Sequence of chain 1.B:
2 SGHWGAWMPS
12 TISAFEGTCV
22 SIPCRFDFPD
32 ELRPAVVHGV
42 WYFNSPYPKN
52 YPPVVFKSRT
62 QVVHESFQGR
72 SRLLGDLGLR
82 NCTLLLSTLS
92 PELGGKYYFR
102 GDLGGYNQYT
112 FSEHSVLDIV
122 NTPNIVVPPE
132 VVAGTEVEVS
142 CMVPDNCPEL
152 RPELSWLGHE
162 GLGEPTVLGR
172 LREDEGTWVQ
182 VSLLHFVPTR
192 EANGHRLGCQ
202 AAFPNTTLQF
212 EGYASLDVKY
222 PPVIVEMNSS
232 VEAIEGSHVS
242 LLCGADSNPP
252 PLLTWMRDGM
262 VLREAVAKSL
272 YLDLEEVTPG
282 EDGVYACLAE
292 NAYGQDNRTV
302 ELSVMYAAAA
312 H

The protein below binds the small molecule below.
Small molecule (SMILES): CC(=O)N[C@@H]1[C@@H](O)[C@H](O)[C@@H](CO)O[C@H]1O

Binding-site contacts:
Ligand atom C2 contacts residue ASN229 of chain 1.B at 2.5 Å.
Ligand atom C8 contacts residue SER241 of chain 1.B at 3.9 Å.
Ligand atom C4 contacts residue ASN229 of chain 1.B at 4.2 Å.
Ligand atom O5 contacts residue LEU243 of chain 1.B at 4.4 Å.
Ligand atom C6 contacts residue TYR272 of chain 1.B at 4.3 Å (hydrophobic).
Ligand atom C1 contacts residue ASN229 of chain 1.B at 1.4 Å.
Ligand atom N2 contacts residue ASN229 of chain 1.B at 2.9 Å (h-bond).
Ligand atom O4 contacts residue TYR272 of chain 1.B at 3.3 Å (h-bond).
Ligand atom C5 contacts residue ASN229 of chain 1.B at 3.7 Å.
Ligand atom O3 contacts residue SER241 of chain 1.B at 4.1 Å.
Ligand atom C1 contacts residue SER241 of chain 1.B at 3.8 Å.
Ligand atom C8 contacts residue VAL240 of chain 1.B at 4.0 Å (hydrophobic).
Ligand atom C8 contacts residue VAL232 of chain 1.B at 3.7 Å (hydrophobic).
Ligand atom C7 contacts residue ASN229 of chain 1.B at 3.4 Å.
Ligand atom C3 contacts residue ASN229 of chain 1.B at 3.8 Å.
Ligand atom C4 contacts residue TYR272 of chain 1.B at 4.4 Å (hydrophobic).
Ligand atom C1 contacts residue LEU243 of chain 1.B at 4.4 Å (hydrophobic).
Ligand atom C8 contacts residue ASN229 of chain 1.B at 4.5 Å.
Ligand atom C6 contacts residue LEU243 of chain 1.B at 3.8 Å (hydrophobic).
Ligand atom C2 contacts residue SER241 of chain 1.B at 3.5 Å.
Ligand atom C5 contacts residue TYR272 of chain 1.B at 4.3 Å (hydrophobic).
Ligand atom N2 contacts residue SER241 of chain 1.B at 2.8 Å (h-bond).
Ligand atom C7 contacts residue SER241 of chain 1.B at 3.8 Å.
Ligand atom O5 contacts residue ASN229 of chain 1.B at 2.4 Å (h-bond).
Ligand atom C5 contacts residue LEU243 of chain 1.B at 4.0 Å (hydrophobic).
Ligand atom O7 contacts residue ASN229 of chain 1.B at 3.6 Å (h-bond).
Ligand atom C3 contacts residue SER241 of chain 1.B at 3.5 Å.